Binding-site contacts:
Ligand atom O3G contacts residue PRO91 of chain 1.A at 2.2 Å.
Ligand atom O5' contacts residue GLN50 of chain 1.A at 2.5 Å (h-bond).
Ligand atom O1B contacts residue VAL14 of chain 1.A at 2.1 Å.
Ligand atom PB contacts residue VAL14 of chain 1.A at 2.1 Å.
Ligand atom O1A contacts residue LYS18 of chain 1.A at 2.3 Å (salt-bridge).
Ligand atom N7 contacts residue GLY17 of chain 1.A at 2.5 Å.
Ligand atom C6 contacts residue TYR53 of chain 1.A at 1.9 Å (hydrophobic).
Ligand atom O3G contacts residue GLY92 of chain 1.A at 1.3 Å (h-bond).
Ligand atom N9 contacts residue TYR53 of chain 1.A at 2.3 Å.
Ligand atom C4 contacts residue TYR53 of chain 1.A at 1.3 Å (hydrophobic).
Ligand atom PG contacts residue GLY92 of chain 1.A at 2.6 Å.
Ligand atom C3' contacts residue GLN50 of chain 1.A at 2.1 Å.
Ligand atom C8 contacts residue GLY17 of chain 1.A at 2.2 Å.
Ligand atom O3' contacts residue GLN50 of chain 1.A at 1.6 Å (h-bond).
Ligand atom N1 contacts residue LYS152 of chain 1.A at 2.1 Å.
Ligand atom O1B contacts residue GLY92 of chain 1.A at 2.7 Å.
Ligand atom O2' contacts residue GLN50 of chain 1.A at 2.4 Å (h-bond).
Ligand atom O2A contacts residue SER19 of chain 1.A at 2.7 Å (h-bond).
Ligand atom O2G contacts residue LYS94 of chain 1.A at 2.2 Å (salt-bridge).
Ligand atom O1A contacts residue GLY17 of chain 1.A at 2.4 Å.
Ligand atom O1G contacts residue ILE71 of chain 1.A at 2.6 Å (h-bond).
Ligand atom N3 contacts residue LYS152 of chain 1.A at 2.1 Å.
Ligand atom O3A contacts residue VAL14 of chain 1.A at 1.5 Å (h-bond).
Ligand atom N2 contacts residue LYS152 of chain 1.A at 1.6 Å.
Ligand atom N7 contacts residue TYR53 of chain 1.A at 1.3 Å (h-bond).
Ligand atom O1A contacts residue SER19 of chain 1.A at 2.7 Å (h-bond).
Ligand atom C8 contacts residue TYR53 of chain 1.A at 2.4 Å (hydrophobic).
Ligand atom O2B contacts residue LYS18 of chain 1.A at 2.5 Å.
Ligand atom O6 contacts residue ASN151 of chain 1.A at 2.0 Å (h-bond).
Ligand atom O6 contacts residue TYR53 of chain 1.A at 2.6 Å (h-bond).
Ligand atom C5 contacts residue TYR53 of chain 1.A at 1.2 Å (hydrophobic).
Ligand atom C2 contacts residue LYS152 of chain 1.A at 1.4 Å.
Ligand atom O2G contacts residue ALA90 of chain 1.A at 2.2 Å (h-bond).
Ligand atom N3 contacts residue TYR53 of chain 1.A at 2.0 Å.
Ligand atom C2 contacts residue TYR53 of chain 1.A at 2.2 Å (hydrophobic).
Ligand atom O1G contacts residue LYS94 of chain 1.A at 2.4 Å (salt-bridge).
Ligand atom N1 contacts residue TYR53 of chain 1.A at 2.3 Å.
Ligand atom PG contacts residue LYS94 of chain 1.A at 2.5 Å.
Ligand atom O2A contacts residue ILE71 of chain 1.A at 2.5 Å.
Ligand atom O4' contacts residue ASP15 of chain 1.A at 2.3 Å (salt-bridge).

Sequence of chain 1.A:
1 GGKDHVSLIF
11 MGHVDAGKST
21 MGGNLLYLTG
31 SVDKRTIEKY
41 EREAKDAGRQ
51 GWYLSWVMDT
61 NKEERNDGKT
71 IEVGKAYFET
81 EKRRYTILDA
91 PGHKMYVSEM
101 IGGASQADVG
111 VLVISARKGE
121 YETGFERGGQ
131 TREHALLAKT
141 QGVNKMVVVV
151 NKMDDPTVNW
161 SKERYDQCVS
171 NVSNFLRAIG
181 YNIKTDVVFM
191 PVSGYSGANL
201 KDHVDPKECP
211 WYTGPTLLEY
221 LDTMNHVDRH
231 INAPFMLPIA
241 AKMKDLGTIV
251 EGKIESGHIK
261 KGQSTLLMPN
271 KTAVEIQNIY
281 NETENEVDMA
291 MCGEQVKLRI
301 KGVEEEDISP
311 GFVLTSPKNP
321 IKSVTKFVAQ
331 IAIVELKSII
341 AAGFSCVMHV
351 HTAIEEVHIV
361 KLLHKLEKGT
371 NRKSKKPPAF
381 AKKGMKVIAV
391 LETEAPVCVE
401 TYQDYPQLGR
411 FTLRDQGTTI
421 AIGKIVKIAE

The protein below binds the small molecule below.
Small molecule (SMILES): Nc1nc2c(ncn2[C@@H]2O[C@H](CO[P](=O)(O)O[P](=O)(O)NP(=O)(O)O)[C@@H](O)[C@H]2O)c(=O)[nH]1